This small molecule binds to this protein.
Small molecule (SMILES): O=C(O)CCCCCCCn1cnc2c(I)c(I)c(I)c(I)c21

Sequence of chain 1.B:
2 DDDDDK

Sequence of chain 1.A:
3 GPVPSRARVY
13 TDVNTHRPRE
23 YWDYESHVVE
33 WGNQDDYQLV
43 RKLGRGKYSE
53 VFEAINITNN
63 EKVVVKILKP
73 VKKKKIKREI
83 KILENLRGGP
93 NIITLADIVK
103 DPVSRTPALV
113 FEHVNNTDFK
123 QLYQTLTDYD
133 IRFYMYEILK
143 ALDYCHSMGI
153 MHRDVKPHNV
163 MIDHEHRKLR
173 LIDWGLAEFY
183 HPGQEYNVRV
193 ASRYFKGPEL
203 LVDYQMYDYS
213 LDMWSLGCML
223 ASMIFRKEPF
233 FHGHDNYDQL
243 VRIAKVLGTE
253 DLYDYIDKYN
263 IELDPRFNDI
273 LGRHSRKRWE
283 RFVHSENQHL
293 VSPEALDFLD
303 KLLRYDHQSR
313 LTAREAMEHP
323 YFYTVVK

Binding-site contacts:
Ligand atom NBS contacts residue LYS68 of chain 1.A at 4.2 Å.
Ligand atom CBD contacts residue ARG47 of chain 1.A at 3.5 Å.
Ligand atom OAI contacts residue LYS158 of chain 1.A at 2.9 Å (salt-bridge).
Ligand atom CCH contacts residue LYS158 of chain 1.A at 3.8 Å.
Ligand atom CCR contacts residue MET163 of chain 1.A at 4.0 Å (hydrophobic).
Ligand atom CCO contacts residue VAL66 of chain 1.A at 4.0 Å (hydrophobic).
Ligand atom IAW contacts residue VAL116 of chain 1.A at 4.2 Å.
Ligand atom CBD contacts residue GLY48 of chain 1.A at 3.4 Å.
Ligand atom IAZ contacts residue MET163 of chain 1.A at 4.0 Å.
Ligand atom IAX contacts residue VAL116 of chain 1.A at 3.0 Å.
Ligand atom CBG contacts residue LYS49 of chain 1.A at 3.7 Å.
Ligand atom CCS contacts residue VAL53 of chain 1.A at 3.9 Å (hydrophobic).
Ligand atom CBA contacts residue ASP175 of chain 1.A at 3.7 Å.
Ligand atom CBE contacts residue GLY48 of chain 1.A at 4.0 Å.
Ligand atom IAW contacts residue VAL66 of chain 1.A at 3.8 Å.
Ligand atom CCT contacts residue VAL53 of chain 1.A at 3.8 Å (hydrophobic).
Ligand atom IAY contacts residue PHE113 of chain 1.A at 3.4 Å.
Ligand atom NDB contacts residue VAL53 of chain 1.A at 4.0 Å.
Ligand atom CBJ contacts residue DAS1 of chain 1.B at 2.9 Å.
Ligand atom OAI contacts residue DAS1 of chain 1.B at 2.2 Å (h-bond).
Ligand atom CCH contacts residue DAS1 of chain 1.B at 1.4 Å.
Ligand atom NBS contacts residue VAL53 of chain 1.A at 4.0 Å.
Ligand atom CCR contacts residue VAL53 of chain 1.A at 4.0 Å (hydrophobic).
Ligand atom CBG contacts residue DAS1 of chain 1.B at 4.0 Å.
Ligand atom CBE contacts residue ASP175 of chain 1.A at 3.7 Å.
Ligand atom CCT contacts residue ILE174 of chain 1.A at 3.9 Å (hydrophobic).
Ligand atom CBI contacts residue VAL53 of chain 1.A at 4.1 Å (hydrophobic).
Ligand atom NBS contacts residue ILE174 of chain 1.A at 3.9 Å.
Ligand atom CBF contacts residue ARG47 of chain 1.A at 4.2 Å.
Ligand atom CBA contacts residue ILE174 of chain 1.A at 4.0 Å (hydrophobic).
Ligand atom CCS contacts residue ILE174 of chain 1.A at 3.8 Å (hydrophobic).
Ligand atom IAW contacts residue GLU114 of chain 1.A at 3.3 Å.
Ligand atom CBI contacts residue ARG47 of chain 1.A at 4.0 Å.
Ligand atom CBG contacts residue GLY48 of chain 1.A at 3.5 Å.
Ligand atom IAW contacts residue ILE95 of chain 1.A at 3.8 Å.
Ligand atom IAX contacts residue LEU45 of chain 1.A at 4.1 Å.
Ligand atom NBS contacts residue ASP175 of chain 1.A at 3.7 Å.
Ligand atom CBA contacts residue VAL53 of chain 1.A at 3.7 Å (hydrophobic).
Ligand atom NDB contacts residue ILE174 of chain 1.A at 4.0 Å.
Ligand atom CCP contacts residue MET163 of chain 1.A at 4.2 Å (hydrophobic).